The small molecule below binds the protein below.
Small molecule (SMILES): CC(C)C[C@H](NC(=O)OCCc1cccc(Cl)c1)C(=O)N[C@@H](C[C@@H]1CCNC1=O)C(O)S(=O)(=O)O

Binding-site contacts:
Ligand atom C24 contacts residue B3G1 of chain 1.E at 0.0 Å.
Ligand atom O01 contacts residue B3G1 of chain 1.E at 0.0 Å (h-bond).
Ligand atom C23 contacts residue B3G1 of chain 1.E at 0.0 Å.
Ligand atom C26 contacts residue B3G1 of chain 1.E at 0.0 Å.
Ligand atom O22 contacts residue B3G1 of chain 1.E at 0.0 Å (h-bond).
Ligand atom N06 contacts residue CYS155 of chain 1.A at 3.0 Å (h-bond).
Ligand atom C07 contacts residue B3G1 of chain 1.E at 0.0 Å.
Ligand atom N03 contacts residue B3G1 of chain 1.E at 0.1 Å (h-bond).
Ligand atom C05 contacts residue B3G1 of chain 1.E at 0.0 Å.
Ligand atom O17 contacts residue B3G1 of chain 1.E at 0.0 Å (h-bond).
Ligand atom C18 contacts residue B3G1 of chain 1.E at 0.0 Å.
Ligand atom C20 contacts residue B3G1 of chain 1.E at 0.0 Å.
Ligand atom O16 contacts residue B3G1 of chain 1.E at 0.1 Å (h-bond).
Ligand atom O16 contacts residue HIS173 of chain 1.A at 2.8 Å (h-bond).
Ligand atom CL1 contacts residue B3G1 of chain 1.E at 0.0 Å.
Ligand atom C31 contacts residue B3G1 of chain 1.E at 0.0 Å.
Ligand atom N13 contacts residue GLU176 of chain 1.A at 3.1 Å (salt-bridge).
Ligand atom C15 contacts residue B3G1 of chain 1.E at 0.0 Å.
Ligand atom C12 contacts residue B3G1 of chain 1.E at 0.1 Å.
Ligand atom C25 contacts residue B3G1 of chain 1.E at 0.0 Å.
Ligand atom C14 contacts residue B3G1 of chain 1.E at 0.0 Å.
Ligand atom C10 contacts residue B3G1 of chain 1.E at 0.0 Å.
Ligand atom O09 contacts residue CYS155 of chain 1.A at 2.6 Å (h-bond).
Ligand atom O09 contacts residue B3G1 of chain 1.E at 1.3 Å.
Ligand atom C11 contacts residue B3G1 of chain 1.E at 0.0 Å.
Ligand atom C07 contacts residue CYS155 of chain 1.A at 2.7 Å (hydrophobic).
Ligand atom C08 contacts residue B3G1 of chain 1.E at 0.1 Å.
Ligand atom O01 contacts residue GLU176 of chain 1.A at 2.9 Å (salt-bridge).
Ligand atom C27 contacts residue B3G1 of chain 1.E at 0.0 Å.
Ligand atom C08 contacts residue CYS155 of chain 1.A at 1.8 Å (hydrophobic).
Ligand atom C30 contacts residue B3G1 of chain 1.E at 0.0 Å.
Ligand atom C02 contacts residue B3G1 of chain 1.E at 0.0 Å.
Ligand atom C04 contacts residue B3G1 of chain 1.E at 0.0 Å.
Ligand atom N13 contacts residue B3G1 of chain 1.E at 0.0 Å (h-bond).
Ligand atom C19 contacts residue B3G1 of chain 1.E at 0.0 Å.
Ligand atom N06 contacts residue GLN174 of chain 1.A at 3.0 Å (h-bond).
Ligand atom C21 contacts residue B3G1 of chain 1.E at 0.0 Å.
Ligand atom N06 contacts residue B3G1 of chain 1.E at 0.0 Å (h-bond).
Ligand atom N03 contacts residue GLN199 of chain 1.A at 3.0 Å (h-bond).
Ligand atom C29 contacts residue B3G1 of chain 1.E at 0.0 Å.

Sequence of chain 1.A:
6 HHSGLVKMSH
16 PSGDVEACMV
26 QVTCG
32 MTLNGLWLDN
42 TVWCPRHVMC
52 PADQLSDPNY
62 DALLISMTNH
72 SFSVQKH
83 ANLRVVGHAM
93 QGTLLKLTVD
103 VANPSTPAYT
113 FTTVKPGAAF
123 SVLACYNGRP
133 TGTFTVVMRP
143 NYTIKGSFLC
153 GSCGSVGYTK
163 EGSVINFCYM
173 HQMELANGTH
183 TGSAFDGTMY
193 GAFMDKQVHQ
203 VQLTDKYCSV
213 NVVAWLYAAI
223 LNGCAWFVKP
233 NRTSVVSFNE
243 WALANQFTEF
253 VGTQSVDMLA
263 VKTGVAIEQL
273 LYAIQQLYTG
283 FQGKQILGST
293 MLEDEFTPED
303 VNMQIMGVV